The small molecule below binds the protein below.
Small molecule (SMILES): OC[C@H]1O[C@H](O[C@H]2[C@H](O)[C@@H](O)[C@@H](O[C@H]3[C@H](O)[C@@H](O)[C@@H](O[C@H]4[C@H](O)[C@@H](O)[C@@H](O)O[C@@H]4CO)O[C@@H]3CO)O[C@@H]2CO)[C@H](O)[C@@H](O)[C@@H]1O

Sequence of chain 1.A:
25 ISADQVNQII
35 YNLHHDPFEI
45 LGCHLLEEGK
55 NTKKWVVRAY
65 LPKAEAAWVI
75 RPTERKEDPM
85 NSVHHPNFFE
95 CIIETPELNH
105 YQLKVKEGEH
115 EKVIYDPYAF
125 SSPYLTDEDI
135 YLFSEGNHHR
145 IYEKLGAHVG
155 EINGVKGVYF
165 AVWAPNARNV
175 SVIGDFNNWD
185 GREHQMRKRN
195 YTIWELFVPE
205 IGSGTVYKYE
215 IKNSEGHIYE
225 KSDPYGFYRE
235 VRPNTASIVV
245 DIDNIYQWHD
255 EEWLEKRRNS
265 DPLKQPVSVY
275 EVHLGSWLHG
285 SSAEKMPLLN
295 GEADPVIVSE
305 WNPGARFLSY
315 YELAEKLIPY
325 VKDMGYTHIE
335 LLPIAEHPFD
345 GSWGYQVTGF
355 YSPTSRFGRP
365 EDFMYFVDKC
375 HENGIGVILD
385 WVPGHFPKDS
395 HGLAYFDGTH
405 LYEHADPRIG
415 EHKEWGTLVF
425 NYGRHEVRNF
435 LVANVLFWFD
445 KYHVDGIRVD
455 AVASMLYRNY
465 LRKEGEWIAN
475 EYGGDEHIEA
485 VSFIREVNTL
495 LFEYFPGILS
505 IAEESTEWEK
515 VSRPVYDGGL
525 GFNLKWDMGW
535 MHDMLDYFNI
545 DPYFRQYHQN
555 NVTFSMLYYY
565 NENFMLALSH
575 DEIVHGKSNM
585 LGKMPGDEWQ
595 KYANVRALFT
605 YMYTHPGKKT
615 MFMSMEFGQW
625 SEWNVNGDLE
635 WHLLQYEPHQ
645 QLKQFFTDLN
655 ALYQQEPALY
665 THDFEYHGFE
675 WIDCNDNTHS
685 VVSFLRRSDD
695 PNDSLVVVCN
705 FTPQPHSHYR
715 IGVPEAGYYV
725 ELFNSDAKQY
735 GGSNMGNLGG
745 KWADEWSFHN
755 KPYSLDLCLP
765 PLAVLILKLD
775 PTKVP

Binding-site contacts:
Ligand atom C2 contacts residue GLY427 of chain 1.A at 3.7 Å.
Ligand atom O2 contacts residue HIS429 of chain 1.A at 4.3 Å.
Ligand atom O3 contacts residue PRO169 of chain 1.A at 4.1 Å.
Ligand atom O6 contacts residue PRO169 of chain 1.A at 3.8 Å.
Ligand atom O3 contacts residue GLU430 of chain 1.A at 4.2 Å.
Ligand atom O3 contacts residue GLY427 of chain 1.A at 3.9 Å.
Ligand atom C1 contacts residue PRO169 of chain 1.A at 4.1 Å (hydrophobic).
Ligand atom C2 contacts residue PRO169 of chain 1.A at 4.3 Å (hydrophobic).
Ligand atom O2 contacts residue GLY427 of chain 1.A at 2.5 Å (h-bond).
Ligand atom O2 contacts residue ARG428 of chain 1.A at 3.0 Å (salt-bridge).
Ligand atom O2 contacts residue GLU430 of chain 1.A at 2.5 Å (salt-bridge).
Ligand atom C4 contacts residue ASN170 of chain 1.A at 4.1 Å.
Ligand atom O3 contacts residue HIS429 of chain 1.A at 3.0 Å (h-bond).
Ligand atom O3 contacts residue TRP167 of chain 1.A at 3.9 Å.
Ligand atom C2 contacts residue HIS429 of chain 1.A at 3.9 Å.
Ligand atom O2 contacts residue PRO169 of chain 1.A at 4.3 Å.
Ligand atom O3 contacts residue ARG428 of chain 1.A at 2.9 Å (salt-bridge).
Ligand atom C6 contacts residue TYR195 of chain 1.A at 3.8 Å (hydrophobic).
Ligand atom C3 contacts residue ASN170 of chain 1.A at 3.6 Å.
Ligand atom O6 contacts residue TYR195 of chain 1.A at 2.8 Å (h-bond).
Ligand atom O2 contacts residue ASN170 of chain 1.A at 3.0 Å (h-bond).
Ligand atom C2 contacts residue GLU430 of chain 1.A at 3.3 Å.
Ligand atom O3 contacts residue ASN170 of chain 1.A at 2.7 Å (h-bond).
Ligand atom C3 contacts residue ARG428 of chain 1.A at 3.5 Å.
Ligand atom C3 contacts residue GLY427 of chain 1.A at 4.3 Å.
Ligand atom C2 contacts residue ASN170 of chain 1.A at 3.4 Å.
Ligand atom C3 contacts residue HIS429 of chain 1.A at 4.2 Å.
Ligand atom C1 contacts residue ARG428 of chain 1.A at 4.2 Å.
Ligand atom C3 contacts residue GLU430 of chain 1.A at 4.3 Å.
Ligand atom O2 contacts residue TRP167 of chain 1.A at 4.5 Å.
Ligand atom O4 contacts residue ARG428 of chain 1.A at 4.2 Å.
Ligand atom C1 contacts residue GLU430 of chain 1.A at 4.2 Å.
Ligand atom O5 contacts residue PRO169 of chain 1.A at 4.2 Å.
Ligand atom C4 contacts residue HIS429 of chain 1.A at 4.4 Å.
Ligand atom C4 contacts residue ARG428 of chain 1.A at 4.5 Å.
Ligand atom O5 contacts residue TYR195 of chain 1.A at 4.4 Å.
Ligand atom C2 contacts residue ARG428 of chain 1.A at 4.1 Å.